Sequence of chain 1.A:
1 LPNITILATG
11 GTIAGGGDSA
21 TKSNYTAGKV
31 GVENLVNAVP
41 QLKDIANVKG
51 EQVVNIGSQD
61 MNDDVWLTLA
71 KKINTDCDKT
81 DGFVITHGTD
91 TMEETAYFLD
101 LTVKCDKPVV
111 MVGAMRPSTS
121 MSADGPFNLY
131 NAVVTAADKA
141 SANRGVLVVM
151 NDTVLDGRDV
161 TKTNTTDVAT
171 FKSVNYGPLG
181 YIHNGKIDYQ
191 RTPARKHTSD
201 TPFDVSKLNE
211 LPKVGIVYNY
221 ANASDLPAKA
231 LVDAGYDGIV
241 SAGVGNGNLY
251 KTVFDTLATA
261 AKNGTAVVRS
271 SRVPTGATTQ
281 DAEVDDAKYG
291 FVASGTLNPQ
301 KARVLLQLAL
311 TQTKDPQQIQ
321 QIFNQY

Sequence of chain 2.A:
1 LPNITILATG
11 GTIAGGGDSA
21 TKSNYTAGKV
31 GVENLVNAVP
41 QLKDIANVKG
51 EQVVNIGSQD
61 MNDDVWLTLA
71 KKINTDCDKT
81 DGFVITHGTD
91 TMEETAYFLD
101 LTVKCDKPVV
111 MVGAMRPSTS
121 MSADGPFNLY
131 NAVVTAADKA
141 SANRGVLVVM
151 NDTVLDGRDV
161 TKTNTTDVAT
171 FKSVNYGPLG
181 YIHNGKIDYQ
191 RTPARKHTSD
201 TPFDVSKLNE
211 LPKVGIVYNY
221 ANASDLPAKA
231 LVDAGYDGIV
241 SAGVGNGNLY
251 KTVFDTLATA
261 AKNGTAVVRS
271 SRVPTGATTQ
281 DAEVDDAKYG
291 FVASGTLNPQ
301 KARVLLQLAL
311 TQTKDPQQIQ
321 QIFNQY

This small molecule binds to this protein.
Small molecule (SMILES): N[C@@H](CC(=O)O)C(=O)O

Binding-site contacts:
Ligand atom CG contacts residue ASP90 of chain 1.A at 4.1 Å.
Ligand atom OD1 contacts residue THR12 of chain 1.A at 3.1 Å (h-bond).
Ligand atom N contacts residue GLN59 of chain 1.A at 3.0 Å (h-bond).
Ligand atom O contacts residue ASP90 of chain 1.A at 3.0 Å (salt-bridge).
Ligand atom C contacts residue GLY88 of chain 1.A at 3.5 Å.
Ligand atom O contacts residue THR89 of chain 1.A at 3.2 Å (h-bond).
Ligand atom C contacts residue THR89 of chain 1.A at 3.8 Å.
Ligand atom O contacts residue SER58 of chain 1.A at 2.4 Å (h-bond).
Ligand atom OXT contacts residue THR12 of chain 1.A at 4.1 Å.
Ligand atom CA contacts residue GLN59 of chain 1.A at 3.8 Å.
Ligand atom N contacts residue ASP90 of chain 1.A at 3.0 Å (salt-bridge).
Ligand atom OD2 contacts residue THR12 of chain 1.A at 3.2 Å (h-bond).
Ligand atom OXT contacts residue SER58 of chain 1.A at 2.8 Å (h-bond).
Ligand atom OXT contacts residue GLY57 of chain 1.A at 3.5 Å.
Ligand atom CA contacts residue ASP90 of chain 1.A at 3.8 Å.
Ligand atom OD2 contacts residue THR89 of chain 1.A at 2.7 Å (h-bond).
Ligand atom CG contacts residue THR12 of chain 1.A at 3.1 Å.
Ligand atom C contacts residue ASP90 of chain 1.A at 4.0 Å.
Ligand atom OD1 contacts residue ALA114 of chain 1.A at 3.2 Å (h-bond).
Ligand atom OXT contacts residue GLN59 of chain 1.A at 3.5 Å (h-bond).
Ligand atom CB contacts residue THR89 of chain 1.A at 3.4 Å.
Ligand atom C contacts residue SER58 of chain 1.A at 3.4 Å.
Ligand atom N contacts residue GLU283 of chain 2.A at 2.5 Å (salt-bridge).
Ligand atom OD2 contacts residue GLY11 of chain 1.A at 3.9 Å.
Ligand atom OD2 contacts residue ALA114 of chain 1.A at 4.0 Å.
Ligand atom CG contacts residue ALA114 of chain 1.A at 4.0 Å (hydrophobic).
Ligand atom CB contacts residue GLU283 of chain 2.A at 4.0 Å.
Ligand atom N contacts residue ASN248 of chain 2.A at 3.5 Å (h-bond).
Ligand atom O contacts residue GLY88 of chain 1.A at 3.2 Å.
Ligand atom OD2 contacts residue GLY88 of chain 1.A at 3.1 Å.
Ligand atom CB contacts residue THR12 of chain 1.A at 3.5 Å.
Ligand atom CB contacts residue ASP90 of chain 1.A at 3.0 Å.
Ligand atom CA contacts residue GLU283 of chain 2.A at 3.4 Å.
Ligand atom CA contacts residue THR12 of chain 1.A at 3.4 Å.
Ligand atom CG contacts residue THR89 of chain 1.A at 2.9 Å.
Ligand atom OXT contacts residue GLY11 of chain 1.A at 3.4 Å.
Ligand atom OD1 contacts residue THR89 of chain 1.A at 2.6 Å (h-bond).
Ligand atom C contacts residue GLN59 of chain 1.A at 3.4 Å.
Ligand atom O contacts residue GLN59 of chain 1.A at 3.7 Å.
Ligand atom OXT contacts residue GLY88 of chain 1.A at 3.3 Å.